Sequence of chain 1.D:
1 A

Binding-site contacts:
Ligand atom O7 contacts residue ALA1 of chain 1.D at 3.5 Å (h-bond).
Ligand atom C2 contacts residue ALA1 of chain 1.D at 3.2 Å (hydrophobic).
Ligand atom C6 contacts residue ARG153 of chain 1.B at 4.0 Å.
Ligand atom C7 contacts residue LEU29 of chain 1.B at 3.9 Å (hydrophobic).
Ligand atom N2 contacts residue ALA1 of chain 1.D at 2.6 Å (h-bond).
Ligand atom O4 contacts residue LYS154 of chain 1.B at 3.2 Å (salt-bridge).
Ligand atom O3 contacts residue ALA1 of chain 1.D at 2.7 Å (h-bond).
Ligand atom C6 contacts residue LYS154 of chain 1.B at 3.8 Å.
Ligand atom O6 contacts residue LYS154 of chain 1.B at 3.6 Å.
Ligand atom C2 contacts residue LYS154 of chain 1.B at 4.0 Å.
Ligand atom N2 contacts residue THR27 of chain 1.B at 3.2 Å (h-bond).
Ligand atom C2 contacts residue ARG153 of chain 1.B at 3.9 Å.
Ligand atom O3 contacts residue ASP106 of chain 1.B at 3.9 Å.
Ligand atom C4 contacts residue ARG153 of chain 1.B at 3.1 Å.
Ligand atom CM contacts residue LEU29 of chain 1.B at 4.0 Å (hydrophobic).
Ligand atom O7 contacts residue TYR26 of chain 1.B at 3.5 Å (h-bond).
Ligand atom C7 contacts residue TYR26 of chain 1.B at 3.7 Å (hydrophobic).
Ligand atom O7 contacts residue GLU99 of chain 1.B at 3.5 Å (salt-bridge).
Ligand atom C8 contacts residue PHE111 of chain 1.B at 3.3 Å (hydrophobic).
Ligand atom N2 contacts residue GLY152 of chain 1.B at 3.5 Å (h-bond).
Ligand atom C1 contacts residue LYS154 of chain 1.B at 3.8 Å.
Ligand atom C2 contacts residue THR27 of chain 1.B at 4.0 Å.
Ligand atom C3 contacts residue ARG153 of chain 1.B at 4.0 Å.
Ligand atom C7 contacts residue ALA1 of chain 1.D at 3.3 Å (hydrophobic).
Ligand atom C7 contacts residue THR27 of chain 1.B at 3.4 Å.
Ligand atom O4 contacts residue ARG153 of chain 1.B at 3.0 Å (salt-bridge).
Ligand atom O7 contacts residue LEU38 of chain 1.B at 4.0 Å.
Ligand atom N2 contacts residue ARG153 of chain 1.B at 3.5 Å (salt-bridge).
Ligand atom O7 contacts residue THR27 of chain 1.B at 3.3 Å (h-bond).
Ligand atom C8 contacts residue LEU29 of chain 1.B at 3.7 Å (hydrophobic).
Ligand atom O7 contacts residue ASP106 of chain 1.B at 3.2 Å (salt-bridge).
Ligand atom C8 contacts residue SER155 of chain 1.B at 3.3 Å.
Ligand atom C8 contacts residue TYR26 of chain 1.B at 3.0 Å (hydrophobic).
Ligand atom O5 contacts residue LYS154 of chain 1.B at 3.3 Å.
Ligand atom C5 contacts residue LYS154 of chain 1.B at 4.1 Å.
Ligand atom O3 contacts residue LYS154 of chain 1.B at 1.9 Å (salt-bridge).
Ligand atom C3 contacts residue ALA1 of chain 1.D at 3.5 Å (hydrophobic).
Ligand atom C3 contacts residue LYS154 of chain 1.B at 3.2 Å.
Ligand atom C1 contacts residue ARG153 of chain 1.B at 4.0 Å.
Ligand atom C4 contacts residue LYS154 of chain 1.B at 3.5 Å.

A protein and the small-molecule ligand that binds it are described below.
Small molecule (SMILES): CO[C@@H]1O[C@H](CO)[C@@H](O[C@@H]2O[C@H](CO)[C@@H](O[C@@H]3O[C@H](CO)[C@@H](O)[C@H](O)[C@H]3NC(C)=O)[C@H](O)[C@H]2NC(C)=O)[C@H](O)[C@H]1NC(C)=O

Sequence of chain 1.B:
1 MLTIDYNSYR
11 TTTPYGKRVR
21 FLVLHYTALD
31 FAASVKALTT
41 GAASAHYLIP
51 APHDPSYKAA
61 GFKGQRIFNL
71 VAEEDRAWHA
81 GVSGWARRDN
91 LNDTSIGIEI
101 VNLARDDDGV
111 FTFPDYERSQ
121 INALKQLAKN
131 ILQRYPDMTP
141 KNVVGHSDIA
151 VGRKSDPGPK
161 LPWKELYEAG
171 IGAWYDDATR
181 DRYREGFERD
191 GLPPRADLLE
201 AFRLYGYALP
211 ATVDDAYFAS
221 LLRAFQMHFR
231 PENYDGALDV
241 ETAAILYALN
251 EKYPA